Binding-site contacts:
Ligand atom CZ contacts residue ILE40 of chain 1.B at 3.4 Å (hydrophobic).
Ligand atom CM3 contacts residue TRP70 of chain 1.B at 3.8 Å (hydrophobic).
Ligand atom CM2 contacts residue TYR49 of chain 1.B at 3.6 Å (hydrophobic).
Ligand atom CM2 contacts residue PHE71 of chain 1.B at 3.6 Å (hydrophobic).
Ligand atom CA contacts residue ASP42 of chain 1.B at 3.8 Å.
Ligand atom C contacts residue GLU95 of chain 1.B at 3.8 Å.
Ligand atom N contacts residue GLU95 of chain 1.B at 2.7 Å (salt-bridge).
Ligand atom N contacts residue GLU95 of chain 1.B at 2.8 Å (salt-bridge).
Ligand atom NH1 contacts residue ASP96 of chain 1.B at 3.3 Å (salt-bridge).
Ligand atom O contacts residue ASP42 of chain 1.B at 3.8 Å.
Ligand atom CA contacts residue GLU95 of chain 1.B at 3.7 Å.
Ligand atom CA contacts residue GLU95 of chain 1.B at 3.7 Å.
Ligand atom NE contacts residue ASP42 of chain 1.B at 3.3 Å (salt-bridge).
Ligand atom CM3 contacts residue CYS72 of chain 1.B at 3.8 Å (hydrophobic).
Ligand atom CM1 contacts residue TYR49 of chain 1.B at 3.9 Å (hydrophobic).
Ligand atom CG contacts residue GLU95 of chain 1.B at 3.6 Å.
Ligand atom CM3 contacts residue PHE71 of chain 1.B at 3.4 Å (hydrophobic).
Ligand atom CM1 contacts residue ASP76 of chain 1.B at 3.7 Å.
Ligand atom C contacts residue GLU95 of chain 1.B at 3.7 Å.
Ligand atom CG contacts residue ASP42 of chain 1.B at 3.4 Å.
Ligand atom N contacts residue ASP42 of chain 1.B at 3.7 Å.
Ligand atom CB contacts residue GLU95 of chain 1.B at 3.8 Å.
Ligand atom CG2 contacts residue GLU95 of chain 1.B at 3.8 Å.
Ligand atom CB contacts residue ASP42 of chain 1.B at 3.8 Å.
Ligand atom CM2 contacts residue TRP70 of chain 1.B at 3.8 Å (hydrophobic).
Ligand atom CA contacts residue GLU95 of chain 1.B at 3.5 Å.
Ligand atom O contacts residue TYR101 of chain 1.B at 3.0 Å (h-bond).
Ligand atom CM3 contacts residue GLU93 of chain 1.B at 3.6 Å.
Ligand atom NH1 contacts residue ILE40 of chain 1.B at 2.3 Å (h-bond).
Ligand atom CD contacts residue ASP42 of chain 1.B at 3.8 Å.
Ligand atom O contacts residue GLU95 of chain 1.B at 3.9 Å.
Ligand atom CB contacts residue GLU95 of chain 1.B at 3.2 Å.
Ligand atom CG1 contacts residue ASP42 of chain 1.B at 3.5 Å.
Ligand atom NH1 contacts residue TYR101 of chain 1.B at 3.9 Å.
Ligand atom CB contacts residue GLU95 of chain 1.B at 3.6 Å.
Ligand atom C contacts residue TYR101 of chain 1.B at 3.5 Å (hydrophobic).
Ligand atom NH2 contacts residue ASP96 of chain 1.B at 3.0 Å (salt-bridge).
Ligand atom N contacts residue ASP42 of chain 1.B at 3.2 Å (salt-bridge).
Ligand atom CZ contacts residue ASP96 of chain 1.B at 3.4 Å.
Ligand atom CB contacts residue TYR101 of chain 1.B at 3.7 Å (hydrophobic).

Sequence of chain 1.B:
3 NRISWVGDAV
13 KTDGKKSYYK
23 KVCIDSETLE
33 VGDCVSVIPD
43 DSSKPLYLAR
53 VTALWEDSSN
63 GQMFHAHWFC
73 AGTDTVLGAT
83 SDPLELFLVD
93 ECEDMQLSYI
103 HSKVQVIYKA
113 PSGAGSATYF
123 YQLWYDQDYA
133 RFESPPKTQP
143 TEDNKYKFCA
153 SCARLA

The small molecule below binds the protein below.
Small molecule (SMILES): CC(C)C[C@H](NC(=O)[C@@H](NC(=O)[C@H](CCCC[N+](C)(C)C)NC(=O)[C@H](CCCN=C(N)N)NC(=O)[C@H](Cc1cnc[nH]1)NC(=O)[C@H](C)N)C(C)C)C(=O)N[C@@H](CCCN=C(N)N)C(=O)N[C@@H](C)C=O